Binding-site contacts:
Ligand atom O7 contacts residue ASN12 of chain 3.E at 3.6 Å.
Ligand atom C5 contacts residue ASN12 of chain 3.E at 4.1 Å.
Ligand atom C1 contacts residue ASN12 of chain 3.E at 2.2 Å.
Ligand atom C7 contacts residue ASN12 of chain 3.E at 3.9 Å.
Ligand atom N2 contacts residue ASN12 of chain 3.E at 3.8 Å.
Ligand atom C2 contacts residue ASN12 of chain 3.E at 3.3 Å.
Ligand atom O5 contacts residue ASN12 of chain 3.E at 2.7 Å (h-bond).

Sequence of chain 3.E:
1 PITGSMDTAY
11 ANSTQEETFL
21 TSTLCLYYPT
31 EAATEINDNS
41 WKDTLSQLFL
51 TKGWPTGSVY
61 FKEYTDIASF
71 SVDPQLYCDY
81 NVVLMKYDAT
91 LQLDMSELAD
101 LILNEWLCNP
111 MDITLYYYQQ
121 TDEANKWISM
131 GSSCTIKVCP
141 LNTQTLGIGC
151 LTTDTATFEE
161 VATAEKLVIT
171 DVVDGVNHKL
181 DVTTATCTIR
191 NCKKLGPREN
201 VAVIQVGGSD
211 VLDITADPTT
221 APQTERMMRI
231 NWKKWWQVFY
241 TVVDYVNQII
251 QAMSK

This protein binds this small molecule.
Small molecule (SMILES): CC(=O)N[C@H]1[C@H](O[C@H]2[C@H](O)[C@@H](NC(C)=O)CO[C@@H]2CO)O[C@H](CO)[C@@H](O)[C@@H]1O